Binding-site contacts:
Ligand atom O5 contacts residue ASN1134 of chain 1.B at 2.4 Å (h-bond).
Ligand atom C2 contacts residue ASN1134 of chain 1.B at 2.5 Å.
Ligand atom C3 contacts residue ASN1134 of chain 1.B at 3.8 Å.
Ligand atom N2 contacts residue ASN1134 of chain 1.B at 2.9 Å (h-bond).
Ligand atom C7 contacts residue ASN1134 of chain 1.B at 3.5 Å.
Ligand atom C1 contacts residue ASN1134 of chain 1.B at 1.4 Å.
Ligand atom C4 contacts residue ASN1134 of chain 1.B at 4.2 Å.
Ligand atom C5 contacts residue ASN1134 of chain 1.B at 3.7 Å.
Ligand atom O7 contacts residue ASN1134 of chain 1.B at 3.7 Å.

Sequence of chain 1.B:
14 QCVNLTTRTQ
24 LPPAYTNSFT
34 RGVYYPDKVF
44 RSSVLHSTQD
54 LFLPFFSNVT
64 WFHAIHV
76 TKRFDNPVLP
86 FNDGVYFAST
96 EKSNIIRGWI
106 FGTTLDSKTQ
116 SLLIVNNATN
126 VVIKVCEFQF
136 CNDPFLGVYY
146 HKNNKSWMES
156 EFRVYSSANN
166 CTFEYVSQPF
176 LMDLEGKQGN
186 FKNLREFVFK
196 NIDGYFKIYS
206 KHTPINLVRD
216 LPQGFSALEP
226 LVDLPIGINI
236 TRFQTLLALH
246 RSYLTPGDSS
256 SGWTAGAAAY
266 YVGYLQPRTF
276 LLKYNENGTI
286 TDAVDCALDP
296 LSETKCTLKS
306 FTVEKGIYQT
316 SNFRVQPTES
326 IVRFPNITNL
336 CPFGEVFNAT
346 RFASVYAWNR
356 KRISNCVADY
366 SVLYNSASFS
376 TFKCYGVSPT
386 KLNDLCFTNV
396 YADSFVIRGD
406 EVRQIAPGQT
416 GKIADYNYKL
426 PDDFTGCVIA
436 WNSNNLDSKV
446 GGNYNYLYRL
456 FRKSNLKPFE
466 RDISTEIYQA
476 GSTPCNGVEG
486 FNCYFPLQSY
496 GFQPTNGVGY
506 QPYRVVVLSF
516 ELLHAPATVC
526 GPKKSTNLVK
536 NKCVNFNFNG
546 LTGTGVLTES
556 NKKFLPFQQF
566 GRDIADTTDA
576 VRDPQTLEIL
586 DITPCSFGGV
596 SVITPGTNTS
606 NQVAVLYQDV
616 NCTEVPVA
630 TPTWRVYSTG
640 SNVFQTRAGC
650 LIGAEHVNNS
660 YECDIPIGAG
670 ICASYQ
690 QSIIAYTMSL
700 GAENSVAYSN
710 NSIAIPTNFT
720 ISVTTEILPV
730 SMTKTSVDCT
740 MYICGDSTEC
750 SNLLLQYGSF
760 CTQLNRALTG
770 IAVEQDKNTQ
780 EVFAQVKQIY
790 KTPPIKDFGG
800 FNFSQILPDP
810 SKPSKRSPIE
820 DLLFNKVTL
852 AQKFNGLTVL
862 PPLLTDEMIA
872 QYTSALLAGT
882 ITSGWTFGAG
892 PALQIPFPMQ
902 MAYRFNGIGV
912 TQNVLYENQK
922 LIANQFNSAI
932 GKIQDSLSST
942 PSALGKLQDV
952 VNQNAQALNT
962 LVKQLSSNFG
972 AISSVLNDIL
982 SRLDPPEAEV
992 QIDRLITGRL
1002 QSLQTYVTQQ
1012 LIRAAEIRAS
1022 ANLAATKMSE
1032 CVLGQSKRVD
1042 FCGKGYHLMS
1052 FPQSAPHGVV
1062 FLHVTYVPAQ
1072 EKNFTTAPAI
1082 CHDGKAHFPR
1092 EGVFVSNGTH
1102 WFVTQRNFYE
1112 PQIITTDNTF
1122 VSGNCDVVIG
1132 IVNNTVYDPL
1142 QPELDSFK

The small molecule below binds the protein below.
Small molecule (SMILES): CC(=O)N[C@H]1[C@H](O[C@H]2[C@H](O)[C@@H](NC(C)=O)CO[C@@H]2CO)O[C@H](CO)[C@@H](O)[C@@H]1O